Binding-site contacts:
Ligand atom C6 contacts residue TRP38 of chain 13.B at 3.9 Å (hydrophobic).
Ligand atom O6 contacts residue TRP38 of chain 13.B at 3.7 Å.
Ligand atom C2 contacts residue TRP38 of chain 13.B at 4.2 Å (hydrophobic).
Ligand atom C5 contacts residue TRP38 of chain 13.B at 3.9 Å (hydrophobic).
Ligand atom N7 contacts residue TRP38 of chain 13.B at 3.7 Å.
Ligand atom N3 contacts residue TRP38 of chain 13.B at 4.3 Å.
Ligand atom N9 contacts residue TRP38 of chain 13.B at 4.4 Å.
Ligand atom N1 contacts residue LYS58 of chain 13.D at 4.0 Å.
Ligand atom C8 contacts residue TRP38 of chain 13.B at 4.1 Å (hydrophobic).
Ligand atom N1 contacts residue TRP38 of chain 13.B at 4.1 Å.
Ligand atom C4 contacts residue TRP38 of chain 13.B at 4.1 Å (hydrophobic).
Ligand atom O6 contacts residue LYS58 of chain 13.D at 4.2 Å.

The small molecule below binds the protein below.
Small molecule (SMILES): Nc1nc2[nH]cnc2c(=O)[nH]1

Sequence of chain 13.B:
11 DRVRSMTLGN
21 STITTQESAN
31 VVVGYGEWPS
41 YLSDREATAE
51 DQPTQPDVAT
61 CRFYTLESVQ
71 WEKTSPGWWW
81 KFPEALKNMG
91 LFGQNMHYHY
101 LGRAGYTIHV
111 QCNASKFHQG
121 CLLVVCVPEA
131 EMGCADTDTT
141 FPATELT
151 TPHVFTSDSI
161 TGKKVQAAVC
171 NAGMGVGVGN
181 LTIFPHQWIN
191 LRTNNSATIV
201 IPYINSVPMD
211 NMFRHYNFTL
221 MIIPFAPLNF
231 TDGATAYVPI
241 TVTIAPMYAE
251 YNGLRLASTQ

Sequence of chain 13.D:
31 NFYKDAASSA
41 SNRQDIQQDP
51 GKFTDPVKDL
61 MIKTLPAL